Binding-site contacts:
Ligand atom O1M contacts residue GLN42 of chain 2.A at 3.8 Å.
Ligand atom C1C contacts residue SER61 of chain 1.A at 4.1 Å.
Ligand atom C1J contacts residue GLN42 of chain 2.A at 3.8 Å.
Ligand atom C1A contacts residue HIS44 of chain 2.A at 3.9 Å.
Ligand atom C1A contacts residue VAL74 of chain 1.A at 3.3 Å (hydrophobic).
Ligand atom C1G contacts residue PRO43 of chain 2.A at 3.7 Å (hydrophobic).
Ligand atom O1N contacts residue GLY76 of chain 1.A at 3.9 Å.
Ligand atom C1A contacts residue GLN42 of chain 2.A at 3.9 Å.
Ligand atom C1F contacts residue VAL74 of chain 1.A at 4.1 Å (hydrophobic).
Ligand atom C1I contacts residue SER61 of chain 1.A at 4.0 Å.
Ligand atom C1G contacts residue GLN42 of chain 2.A at 4.1 Å.
Ligand atom O1M contacts residue HIS48 of chain 2.A at 3.4 Å.
Ligand atom C1O contacts residue PRO43 of chain 2.A at 3.5 Å (hydrophobic).
Ligand atom C1O contacts residue LEU11 of chain 1.A at 3.8 Å (hydrophobic).
Ligand atom C1B contacts residue HIS44 of chain 2.A at 3.5 Å.
Ligand atom O1M contacts residue GLU57 of chain 1.A at 3.8 Å.
Ligand atom C1J contacts residue SER61 of chain 1.A at 3.5 Å.
Ligand atom C1L contacts residue GLY49 of chain 2.A at 3.7 Å.
Ligand atom C1I contacts residue GLN42 of chain 2.A at 3.8 Å.
Ligand atom O1N contacts residue SER61 of chain 1.A at 3.0 Å (h-bond).
Ligand atom C1F contacts residue SER61 of chain 1.A at 3.8 Å.
Ligand atom C1O contacts residue ASP65 of chain 1.A at 4.0 Å.
Ligand atom C1H contacts residue GLN42 of chain 2.A at 4.0 Å.
Ligand atom C1I contacts residue HIS48 of chain 2.A at 3.2 Å.
Ligand atom C1D contacts residue GLN42 of chain 2.A at 4.1 Å.
Ligand atom C1F contacts residue GLN42 of chain 2.A at 3.5 Å.
Ligand atom C1E contacts residue SER61 of chain 1.A at 3.4 Å.
Ligand atom C1C contacts residue PRO43 of chain 2.A at 3.8 Å (hydrophobic).
Ligand atom C1D contacts residue PRO43 of chain 2.A at 3.8 Å (hydrophobic).
Ligand atom C1G contacts residue SER61 of chain 1.A at 4.0 Å.
Ligand atom C1B contacts residue VAL74 of chain 1.A at 3.9 Å (hydrophobic).
Ligand atom C1B contacts residue ASP65 of chain 1.A at 4.1 Å.
Ligand atom O1M contacts residue LEU47 of chain 2.A at 4.0 Å.
Ligand atom C1H contacts residue HIS48 of chain 2.A at 3.4 Å.
Ligand atom C1L contacts residue SER61 of chain 1.A at 3.7 Å.
Ligand atom C1L contacts residue GLU57 of chain 1.A at 3.5 Å.
Ligand atom C1E contacts residue GLN42 of chain 2.A at 3.9 Å.
Ligand atom O1N contacts residue GLU57 of chain 1.A at 2.7 Å (salt-bridge).
Ligand atom O1M contacts residue GLY49 of chain 2.A at 2.5 Å (h-bond).
Ligand atom C1D contacts residue SER61 of chain 1.A at 3.5 Å.

A protein and the small-molecule ligand that binds it are described below.
Small molecule (SMILES): Cc1cccc2c(C(=O)O)cccc12

Sequence of chain 2.A:
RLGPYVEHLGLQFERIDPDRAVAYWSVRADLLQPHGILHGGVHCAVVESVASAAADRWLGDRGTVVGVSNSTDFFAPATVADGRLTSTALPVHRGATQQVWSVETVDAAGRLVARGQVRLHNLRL

Sequence of chain 1.A:
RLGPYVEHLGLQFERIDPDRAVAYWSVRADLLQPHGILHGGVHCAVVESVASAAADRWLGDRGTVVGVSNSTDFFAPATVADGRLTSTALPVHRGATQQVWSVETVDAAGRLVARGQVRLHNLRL